The small molecule below binds the protein below.
Small molecule (SMILES): O=c1ccn([C@@H]2O[C@H](CO[P](=O)(O)O[P](=O)(O)O[C@H]3O[C@H](CO)[C@@H](O)[C@H](O)[C@H]3O)[C@@H](O)[C@H]2O)c(=O)[nH]1

Binding-site contacts:
Ligand atom O1B contacts residue GLY20 of chain 1.B at 3.0 Å (h-bond).
Ligand atom C3' contacts residue GLU294 of chain 1.B at 3.2 Å.
Ligand atom O4C contacts residue LEU23 of chain 1.B at 3.4 Å.
Ligand atom O3A contacts residue GLY20 of chain 1.B at 3.1 Å.
Ligand atom C5 contacts residue PHE212 of chain 1.B at 3.3 Å (hydrophobic).
Ligand atom C2C contacts residue GLU302 of chain 1.B at 3.3 Å.
Ligand atom C3C contacts residue GLU302 of chain 1.B at 3.4 Å.
Ligand atom O4 contacts residue VAL240 of chain 1.B at 3.4 Å.
Ligand atom O1A contacts residue ARG298 of chain 1.B at 2.9 Å (salt-bridge).
Ligand atom O4 contacts residue PHE272 of chain 1.B at 3.4 Å.
Ligand atom O3' contacts residue GLU294 of chain 1.B at 2.5 Å (salt-bridge).
Ligand atom C2' contacts residue HIS127 of chain 1.B at 3.5 Å.
Ligand atom N3 contacts residue PHE272 of chain 1.B at 3.3 Å.
Ligand atom O2C contacts residue GLU302 of chain 1.B at 2.5 Å (salt-bridge).
Ligand atom O4' contacts residue ARG298 of chain 1.B at 3.5 Å (salt-bridge).
Ligand atom O3' contacts residue GLY297 of chain 1.B at 3.4 Å (h-bond).
Ligand atom O2B contacts residue LYS219 of chain 1.B at 2.6 Å (salt-bridge).
Ligand atom O4' contacts residue PHE296 of chain 1.B at 3.3 Å.
Ligand atom O4' contacts residue GLY297 of chain 1.B at 3.0 Å (h-bond).
Ligand atom C2 contacts residue PHE272 of chain 1.B at 3.4 Å (hydrophobic).
Ligand atom O6' contacts residue ASN180 of chain 1.B at 3.2 Å (h-bond).
Ligand atom C6' contacts residue HIS127 of chain 1.B at 3.5 Å.
Ligand atom O4 contacts residue ARG273 of chain 1.B at 3.0 Å (salt-bridge).
Ligand atom O5' contacts residue HIS127 of chain 1.B at 3.5 Å.
Ligand atom C6 contacts residue PHE212 of chain 1.B at 3.1 Å (hydrophobic).
Ligand atom O2 contacts residue PHE272 of chain 1.B at 3.5 Å.
Ligand atom O2A contacts residue LYS219 of chain 1.B at 3.1 Å (salt-bridge).
Ligand atom O3C contacts residue GLU302 of chain 1.B at 2.7 Å (salt-bridge).
Ligand atom C6' contacts residue ASN180 of chain 1.B at 3.2 Å.
Ligand atom O3C contacts residue ARG298 of chain 1.B at 2.8 Å (salt-bridge).
Ligand atom O3' contacts residue PHE296 of chain 1.B at 3.0 Å (h-bond).
Ligand atom O1B contacts residue ARG214 of chain 1.B at 2.8 Å (salt-bridge).
Ligand atom O4 contacts residue GLY241 of chain 1.B at 3.3 Å (h-bond).
Ligand atom O2 contacts residue ARG273 of chain 1.B at 3.4 Å (salt-bridge).
Ligand atom O3B contacts residue GLY20 of chain 1.B at 3.4 Å.
Ligand atom O3' contacts residue PRO295 of chain 1.B at 3.2 Å.
Ligand atom O6' contacts residue ASN157 of chain 1.B at 2.9 Å (h-bond).
Ligand atom O2B contacts residue ARG214 of chain 1.B at 3.4 Å (salt-bridge).
Ligand atom O6' contacts residue HIS127 of chain 1.B at 2.8 Å (h-bond).
Ligand atom N3 contacts residue ARG273 of chain 1.B at 2.8 Å (salt-bridge).

Sequence of chain 1.B:
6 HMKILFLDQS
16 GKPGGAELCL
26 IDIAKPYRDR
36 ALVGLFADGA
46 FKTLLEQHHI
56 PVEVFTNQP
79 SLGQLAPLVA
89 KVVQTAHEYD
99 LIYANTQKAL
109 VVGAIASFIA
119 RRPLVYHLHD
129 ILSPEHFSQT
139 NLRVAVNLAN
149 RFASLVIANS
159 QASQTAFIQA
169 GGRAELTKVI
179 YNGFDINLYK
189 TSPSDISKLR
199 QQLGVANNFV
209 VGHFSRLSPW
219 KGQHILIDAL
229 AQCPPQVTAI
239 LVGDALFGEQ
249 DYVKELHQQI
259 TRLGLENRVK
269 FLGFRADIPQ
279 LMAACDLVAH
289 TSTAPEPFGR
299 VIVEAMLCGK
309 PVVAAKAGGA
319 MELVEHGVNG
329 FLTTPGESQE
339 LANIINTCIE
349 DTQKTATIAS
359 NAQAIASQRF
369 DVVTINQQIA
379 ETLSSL